Binding-site contacts:
Ligand atom CA contacts residue GLU189 of chain 1.A at 3.4 Å.
Ligand atom C contacts residue THR87 of chain 1.A at 3.6 Å.
Ligand atom N contacts residue THR87 of chain 1.A at 2.8 Å (h-bond).
Ligand atom C contacts residue SER138 of chain 1.A at 3.4 Å.
Ligand atom N contacts residue PRO85 of chain 1.A at 2.9 Å (h-bond).
Ligand atom OXT contacts residue LEU86 of chain 1.A at 3.5 Å.
Ligand atom OE2 contacts residue THR139 of chain 1.A at 2.4 Å (h-bond).
Ligand atom C contacts residue TYR57 of chain 1.A at 3.7 Å (hydrophobic).
Ligand atom CB contacts residue TYR57 of chain 1.A at 3.4 Å (hydrophobic).
Ligand atom OXT contacts residue ARG92 of chain 1.A at 2.8 Å (salt-bridge).
Ligand atom CG contacts residue TYR57 of chain 1.A at 4.0 Å (hydrophobic).
Ligand atom CD contacts residue GLU189 of chain 1.A at 4.1 Å.
Ligand atom O contacts residue GLY137 of chain 1.A at 3.2 Å.
Ligand atom C contacts residue PRO85 of chain 1.A at 4.2 Å (hydrophobic).
Ligand atom OE1 contacts residue GLY137 of chain 1.A at 3.5 Å.
Ligand atom OXT contacts residue PRO85 of chain 1.A at 3.6 Å.
Ligand atom OXT contacts residue THR87 of chain 1.A at 2.9 Å (h-bond).
Ligand atom OE1 contacts residue THR139 of chain 1.A at 3.1 Å (h-bond).
Ligand atom O contacts residue ARG92 of chain 1.A at 2.8 Å (salt-bridge).
Ligand atom CB contacts residue GLU189 of chain 1.A at 4.0 Å.
Ligand atom OE1 contacts residue SER138 of chain 1.A at 3.1 Å (h-bond).
Ligand atom CG contacts residue VAL134 of chain 1.A at 3.8 Å (hydrophobic).
Ligand atom C contacts residue ARG92 of chain 1.A at 3.4 Å.
Ligand atom O contacts residue SER138 of chain 1.A at 3.0 Å (h-bond).
Ligand atom CA contacts residue THR87 of chain 1.A at 3.4 Å.
Ligand atom OE1 contacts residue VAL134 of chain 1.A at 3.6 Å.
Ligand atom OE2 contacts residue VAL134 of chain 1.A at 4.2 Å.
Ligand atom CA contacts residue SER138 of chain 1.A at 3.4 Å.
Ligand atom CD contacts residue VAL134 of chain 1.A at 3.6 Å (hydrophobic).
Ligand atom CD contacts residue THR139 of chain 1.A at 3.2 Å.
Ligand atom CG contacts residue GLU189 of chain 1.A at 4.0 Å.
Ligand atom OXT contacts residue SER138 of chain 1.A at 4.0 Å.
Ligand atom CA contacts residue TYR57 of chain 1.A at 4.1 Å (hydrophobic).
Ligand atom O contacts residue TYR57 of chain 1.A at 3.4 Å.
Ligand atom N contacts residue GLU189 of chain 1.A at 2.6 Å (salt-bridge).
Ligand atom N contacts residue TYR216 of chain 1.A at 3.5 Å.
Ligand atom CA contacts residue PRO85 of chain 1.A at 4.0 Å (hydrophobic).
Ligand atom N contacts residue SER138 of chain 1.A at 4.1 Å.
Ligand atom OXT contacts residue TYR57 of chain 1.A at 3.7 Å.
Ligand atom OE2 contacts residue GLU189 of chain 1.A at 3.6 Å.

A protein and the small-molecule ligand that binds it are described below.
Small molecule (SMILES): N[C@@H](CCC(=O)O)C(=O)O

Sequence of chain 1.A:
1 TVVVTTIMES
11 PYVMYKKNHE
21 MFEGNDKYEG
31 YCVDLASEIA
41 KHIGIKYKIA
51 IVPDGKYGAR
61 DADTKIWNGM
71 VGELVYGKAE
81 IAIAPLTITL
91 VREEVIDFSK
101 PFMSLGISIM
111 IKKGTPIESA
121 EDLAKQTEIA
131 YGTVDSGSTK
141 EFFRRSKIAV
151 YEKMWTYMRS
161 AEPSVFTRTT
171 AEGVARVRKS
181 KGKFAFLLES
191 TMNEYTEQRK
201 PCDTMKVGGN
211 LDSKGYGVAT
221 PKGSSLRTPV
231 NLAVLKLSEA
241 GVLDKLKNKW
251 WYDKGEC